Sequence of chain 1.B:
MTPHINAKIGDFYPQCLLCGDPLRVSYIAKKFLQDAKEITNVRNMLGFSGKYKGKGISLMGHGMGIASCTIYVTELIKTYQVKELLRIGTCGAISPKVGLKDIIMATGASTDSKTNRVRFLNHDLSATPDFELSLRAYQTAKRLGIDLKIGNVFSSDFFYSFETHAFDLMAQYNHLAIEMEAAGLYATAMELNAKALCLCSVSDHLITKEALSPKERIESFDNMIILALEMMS

This small molecule binds to this protein.
Small molecule (SMILES): O=c1[nH]cnc2nc[nH]c12

Binding-site contacts:
Ligand atom O6 contacts residue LEU206 of chain 1.B at 3.9 Å.
Ligand atom C8 contacts residue CYS91 of chain 1.B at 4.1 Å (hydrophobic).
Ligand atom N7 contacts residue ILE178 of chain 1.B at 4.4 Å.
Ligand atom O6 contacts residue GLY92 of chain 1.B at 3.3 Å.
Ligand atom C8 contacts residue PHE159 of chain 1.B at 3.9 Å (hydrophobic).
Ligand atom C8 contacts residue THR90 of chain 1.B at 3.6 Å.
Ligand atom C5 contacts residue GLY92 of chain 1.B at 3.9 Å.
Ligand atom C2 contacts residue PHE158 of chain 1.B at 4.3 Å (hydrophobic).
Ligand atom C4 contacts residue GLU179 of chain 1.B at 4.1 Å.
Ligand atom N3 contacts residue GLU179 of chain 1.B at 4.1 Å.
Ligand atom N7 contacts residue PHE159 of chain 1.B at 3.9 Å.
Ligand atom N9 contacts residue MET180 of chain 1.B at 4.2 Å.
Ligand atom C5 contacts residue PHE159 of chain 1.B at 3.6 Å (hydrophobic).
Ligand atom N9 contacts residue PHE159 of chain 1.B at 3.7 Å.
Ligand atom C5 contacts residue CYS91 of chain 1.B at 4.3 Å (hydrophobic).
Ligand atom C6 contacts residue CYS91 of chain 1.B at 4.4 Å (hydrophobic).
Ligand atom N1 contacts residue ILE178 of chain 1.B at 4.2 Å.
Ligand atom C6 contacts residue PHE159 of chain 1.B at 4.1 Å (hydrophobic).
Ligand atom N9 contacts residue GLU179 of chain 1.B at 4.1 Å.
Ligand atom N3 contacts residue MET180 of chain 1.B at 3.7 Å.
Ligand atom C4 contacts residue MET180 of chain 1.B at 4.3 Å (hydrophobic).
Ligand atom C4 contacts residue PHE159 of chain 1.B at 3.5 Å (hydrophobic).
Ligand atom C5 contacts residue ILE178 of chain 1.B at 3.9 Å (hydrophobic).
Ligand atom N7 contacts residue GLY92 of chain 1.B at 3.9 Å.
Ligand atom C6 contacts residue GLY92 of chain 1.B at 3.6 Å.
Ligand atom N1 contacts residue PHE159 of chain 1.B at 4.5 Å.
Ligand atom C2 contacts residue PHE159 of chain 1.B at 4.1 Å (hydrophobic).
Ligand atom C4 contacts residue ILE178 of chain 1.B at 4.0 Å (hydrophobic).
Ligand atom O6 contacts residue ASP204 of chain 1.B at 4.0 Å.
Ligand atom N3 contacts residue PHE159 of chain 1.B at 3.5 Å.
Ligand atom N7 contacts residue THR90 of chain 1.B at 4.2 Å.
Ligand atom O6 contacts residue CYS91 of chain 1.B at 4.2 Å.
Ligand atom N9 contacts residue THR90 of chain 1.B at 4.4 Å.
Ligand atom N7 contacts residue CYS91 of chain 1.B at 3.7 Å.
Ligand atom N3 contacts residue ILE178 of chain 1.B at 4.2 Å.
Ligand atom C2 contacts residue ILE178 of chain 1.B at 3.8 Å (hydrophobic).
Ligand atom C6 contacts residue ILE178 of chain 1.B at 4.0 Å (hydrophobic).
Ligand atom N1 contacts residue LEU206 of chain 1.B at 4.1 Å.